Binding-site contacts:
Ligand atom O3 contacts residue PRO55 of chain 2.A at 4.0 Å.
Ligand atom O6 contacts residue SER79 of chain 2.A at 4.2 Å.
Ligand atom O6 contacts residue PHE60 of chain 2.A at 3.6 Å.
Ligand atom C6 contacts residue PRO55 of chain 2.A at 4.4 Å (hydrophobic).
Ligand atom C5 contacts residue ASN77 of chain 2.A at 3.7 Å.
Ligand atom C2 contacts residue PRO55 of chain 2.A at 3.6 Å (hydrophobic).
Ligand atom O6 contacts residue HIS80 of chain 2.A at 2.8 Å (h-bond).
Ligand atom N2 contacts residue PRO55 of chain 2.A at 2.8 Å (h-bond).
Ligand atom C3 contacts residue PRO55 of chain 2.A at 3.6 Å (hydrophobic).
Ligand atom C5 contacts residue SER79 of chain 2.A at 3.8 Å.
Ligand atom C7 contacts residue PRO55 of chain 2.A at 3.7 Å (hydrophobic).
Ligand atom C4 contacts residue PHE59 of chain 2.A at 3.9 Å (hydrophobic).
Ligand atom C5 contacts residue HIS80 of chain 2.A at 3.8 Å.
Ligand atom C8 contacts residue PRO55 of chain 2.A at 3.7 Å (hydrophobic).
Ligand atom O5 contacts residue HIS80 of chain 2.A at 3.0 Å (h-bond).
Ligand atom O6 contacts residue PHE56 of chain 2.A at 4.0 Å.
Ligand atom N2 contacts residue ASN77 of chain 2.A at 2.9 Å (h-bond).
Ligand atom C1 contacts residue HIS80 of chain 2.A at 3.8 Å.
Ligand atom C7 contacts residue ASN77 of chain 2.A at 3.4 Å.
Ligand atom C1 contacts residue PHE59 of chain 2.A at 4.1 Å (hydrophobic).
Ligand atom C4 contacts residue ASN77 of chain 2.A at 4.2 Å.
Ligand atom O5 contacts residue ASN77 of chain 2.A at 2.4 Å (h-bond).
Ligand atom C8 contacts residue ASP162 of chain 2.A at 4.2 Å.
Ligand atom C5 contacts residue PHE59 of chain 2.A at 4.1 Å (hydrophobic).
Ligand atom C2 contacts residue ASN77 of chain 2.A at 2.4 Å.
Ligand atom C1 contacts residue SER79 of chain 2.A at 3.4 Å.
Ligand atom C6 contacts residue PHE59 of chain 2.A at 3.5 Å (hydrophobic).
Ligand atom C6 contacts residue HIS80 of chain 2.A at 3.7 Å.
Ligand atom C8 contacts residue PHE56 of chain 2.A at 3.5 Å (hydrophobic).
Ligand atom O5 contacts residue PHE59 of chain 2.A at 3.6 Å.
Ligand atom C8 contacts residue LYS161 of chain 2.A at 4.1 Å.
Ligand atom C1 contacts residue PRO55 of chain 2.A at 4.0 Å (hydrophobic).
Ligand atom O7 contacts residue ASN77 of chain 2.A at 3.3 Å (h-bond).
Ligand atom O6 contacts residue PHE59 of chain 2.A at 3.7 Å.
Ligand atom O5 contacts residue SER79 of chain 2.A at 3.7 Å.
Ligand atom C2 contacts residue PHE59 of chain 2.A at 4.4 Å (hydrophobic).
Ligand atom C1 contacts residue ASN77 of chain 2.A at 1.4 Å.
Ligand atom C3 contacts residue ASN77 of chain 2.A at 3.7 Å.

Sequence of chain 2.A:
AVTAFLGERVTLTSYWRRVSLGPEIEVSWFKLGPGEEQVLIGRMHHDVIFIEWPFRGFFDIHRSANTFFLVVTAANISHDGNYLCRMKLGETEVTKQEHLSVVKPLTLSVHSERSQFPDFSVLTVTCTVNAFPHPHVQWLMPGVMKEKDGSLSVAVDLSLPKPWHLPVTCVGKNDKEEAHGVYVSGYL

This small molecule binds to this protein.
Small molecule (SMILES): CC(=O)N[C@H]1[C@H](O[C@H]2[C@H](O)[C@@H](NC(C)=O)CO[C@@H]2CO)O[C@H](CO)[C@@H](O[C@@H]2O[C@H](CO)[C@@H](O)[C@H](O)[C@@H]2O)[C@@H]1O